This protein binds this small molecule.
Small molecule (SMILES): CC(=O)N[C@H]1[C@H](O[C@H]2[C@H](O)[C@@H](NC(C)=O)CO[C@@H]2CO)O[C@H](CO)[C@@H](O)[C@@H]1O

Binding-site contacts:
Ligand atom O7 contacts residue ASN12 of chain 2.K at 3.6 Å.
Ligand atom O5 contacts residue ASN12 of chain 2.K at 2.8 Å (h-bond).
Ligand atom C2 contacts residue ASN12 of chain 2.K at 3.3 Å.
Ligand atom C7 contacts residue ASN12 of chain 2.K at 3.9 Å.
Ligand atom N2 contacts residue ASN12 of chain 2.K at 3.8 Å.
Ligand atom C5 contacts residue ASN12 of chain 2.K at 4.2 Å.
Ligand atom C1 contacts residue ASN12 of chain 2.K at 2.2 Å.

Sequence of chain 2.K:
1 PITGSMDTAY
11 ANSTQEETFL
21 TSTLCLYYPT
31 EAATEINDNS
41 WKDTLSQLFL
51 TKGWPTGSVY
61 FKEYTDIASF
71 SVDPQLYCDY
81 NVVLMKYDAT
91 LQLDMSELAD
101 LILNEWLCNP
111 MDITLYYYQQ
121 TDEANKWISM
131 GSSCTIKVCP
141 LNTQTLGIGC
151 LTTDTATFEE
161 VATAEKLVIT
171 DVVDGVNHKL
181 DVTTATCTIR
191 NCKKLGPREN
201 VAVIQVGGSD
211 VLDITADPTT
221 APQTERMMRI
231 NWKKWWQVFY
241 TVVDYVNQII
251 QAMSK